Binding-site contacts:
Ligand atom C13 contacts residue TYR71 of chain 2.B at 3.5 Å (hydrophobic).
Ligand atom O1 contacts residue PHE294 of chain 2.B at 2.8 Å (h-bond).
Ligand atom C5 contacts residue TYR340 of chain 2.B at 3.8 Å (hydrophobic).
Ligand atom O1 contacts residue ARG295 of chain 2.B at 3.8 Å.
Ligand atom C10 contacts residue TRP285 of chain 2.B at 3.3 Å (hydrophobic).
Ligand atom C3 contacts residue PHE337 of chain 2.B at 3.7 Å (hydrophobic).
Ligand atom N4 contacts residue VAL281 of chain 2.B at 3.0 Å (h-bond).
Ligand atom C4 contacts residue TYR123 of chain 2.B at 3.7 Å (hydrophobic).
Ligand atom C14 contacts residue TRP285 of chain 2.B at 3.6 Å (hydrophobic).
Ligand atom O2 contacts residue TYR123 of chain 2.B at 3.4 Å (h-bond).
Ligand atom C9 contacts residue TRP285 of chain 2.B at 3.3 Å (hydrophobic).
Ligand atom C6 contacts residue ASP73 of chain 2.B at 3.5 Å.
Ligand atom C8 contacts residue TYR123 of chain 2.B at 3.6 Å (hydrophobic).
Ligand atom O3 contacts residue TRP285 of chain 2.B at 3.5 Å.
Ligand atom C11 contacts residue TRP285 of chain 2.B at 3.4 Å (hydrophobic).
Ligand atom C5 contacts residue TYR123 of chain 2.B at 3.4 Å (hydrophobic).
Ligand atom C11 contacts residue TYR71 of chain 2.B at 3.5 Å (hydrophobic).
Ligand atom N2 contacts residue TYR123 of chain 2.B at 3.4 Å (h-bond).
Ligand atom N4 contacts residue GLU284 of chain 2.B at 3.0 Å (salt-bridge).
Ligand atom N1 contacts residue PHE294 of chain 2.B at 3.5 Å (h-bond).
Ligand atom C5 contacts residue VX1 of chain 2.J at 3.4 Å.
Ligand atom N3 contacts residue TRP285 of chain 2.B at 3.3 Å.
Ligand atom C12 contacts residue TYR71 of chain 2.B at 3.3 Å (hydrophobic).
Ligand atom C4 contacts residue TYR336 of chain 2.B at 3.3 Å (hydrophobic).
Ligand atom C12 contacts residue TRP285 of chain 2.B at 3.2 Å (hydrophobic).
Ligand atom N4 contacts residue TYR71 of chain 2.B at 3.4 Å.
Ligand atom C7 contacts residue TYR340 of chain 2.B at 3.2 Å (hydrophobic).
Ligand atom C10 contacts residue TYR71 of chain 2.B at 3.7 Å (hydrophobic).
Ligand atom O3 contacts residue TYR71 of chain 2.B at 3.6 Å.
Ligand atom C2 contacts residue TYR123 of chain 2.B at 3.8 Å (hydrophobic).
Ligand atom C13 contacts residue TYR123 of chain 2.B at 3.3 Å (hydrophobic).
Ligand atom O1 contacts residue VAL293 of chain 2.B at 3.3 Å.
Ligand atom N2 contacts residue TYR340 of chain 2.B at 3.6 Å.
Ligand atom C13 contacts residue TRP285 of chain 2.B at 3.4 Å (hydrophobic).
Ligand atom C14 contacts residue TYR71 of chain 2.B at 3.3 Å (hydrophobic).
Ligand atom C6 contacts residue TYR340 of chain 2.B at 3.5 Å (hydrophobic).
Ligand atom C5 contacts residue TYR336 of chain 2.B at 3.5 Å (hydrophobic).
Ligand atom C4 contacts residue VX1 of chain 2.J at 3.8 Å.
Ligand atom C8 contacts residue TRP285 of chain 2.B at 3.5 Å (hydrophobic).
Ligand atom C6 contacts residue TYR123 of chain 2.B at 3.2 Å (hydrophobic).

Sequence of chain 2.B:
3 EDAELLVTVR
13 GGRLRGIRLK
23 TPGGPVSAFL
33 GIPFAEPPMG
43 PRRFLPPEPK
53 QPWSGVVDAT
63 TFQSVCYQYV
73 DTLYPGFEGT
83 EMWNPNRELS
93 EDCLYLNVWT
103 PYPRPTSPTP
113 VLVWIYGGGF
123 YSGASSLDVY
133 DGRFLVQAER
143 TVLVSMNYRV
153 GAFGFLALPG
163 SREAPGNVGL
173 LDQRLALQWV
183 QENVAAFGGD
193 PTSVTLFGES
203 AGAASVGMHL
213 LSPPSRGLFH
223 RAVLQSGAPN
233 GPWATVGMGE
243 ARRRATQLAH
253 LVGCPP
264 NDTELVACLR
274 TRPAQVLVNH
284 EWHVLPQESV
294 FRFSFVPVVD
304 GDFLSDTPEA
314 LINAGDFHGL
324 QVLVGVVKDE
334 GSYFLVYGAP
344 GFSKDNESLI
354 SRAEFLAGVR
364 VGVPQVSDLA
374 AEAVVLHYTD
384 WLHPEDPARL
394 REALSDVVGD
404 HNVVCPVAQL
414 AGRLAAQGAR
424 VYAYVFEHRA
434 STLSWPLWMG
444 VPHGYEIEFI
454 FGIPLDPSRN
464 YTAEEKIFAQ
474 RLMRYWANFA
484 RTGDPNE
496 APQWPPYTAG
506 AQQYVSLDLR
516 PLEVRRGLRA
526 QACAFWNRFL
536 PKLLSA

This small molecule binds to this protein.
Small molecule (SMILES): NC(=O)c1cc[n+](COC[n+]2ccccc2/C=N/O)cc1